Sequence of chain 1.B:
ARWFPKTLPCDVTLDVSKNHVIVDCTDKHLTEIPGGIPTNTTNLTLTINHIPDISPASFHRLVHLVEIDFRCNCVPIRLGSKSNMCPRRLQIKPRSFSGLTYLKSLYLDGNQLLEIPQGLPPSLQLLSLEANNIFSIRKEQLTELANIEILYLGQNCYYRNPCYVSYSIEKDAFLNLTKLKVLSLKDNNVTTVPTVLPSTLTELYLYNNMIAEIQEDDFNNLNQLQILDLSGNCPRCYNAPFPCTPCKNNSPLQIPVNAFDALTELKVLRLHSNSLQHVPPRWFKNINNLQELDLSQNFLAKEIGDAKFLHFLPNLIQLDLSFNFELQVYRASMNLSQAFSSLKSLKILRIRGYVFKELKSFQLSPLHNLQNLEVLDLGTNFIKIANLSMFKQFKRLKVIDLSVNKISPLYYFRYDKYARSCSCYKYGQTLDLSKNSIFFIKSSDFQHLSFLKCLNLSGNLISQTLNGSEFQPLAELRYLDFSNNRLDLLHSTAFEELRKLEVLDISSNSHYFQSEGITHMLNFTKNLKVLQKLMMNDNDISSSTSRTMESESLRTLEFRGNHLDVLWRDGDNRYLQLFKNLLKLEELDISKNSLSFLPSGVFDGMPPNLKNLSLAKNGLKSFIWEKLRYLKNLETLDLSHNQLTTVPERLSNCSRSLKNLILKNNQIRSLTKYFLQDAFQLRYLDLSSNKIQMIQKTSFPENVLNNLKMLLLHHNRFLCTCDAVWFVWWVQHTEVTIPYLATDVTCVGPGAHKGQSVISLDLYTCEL

This protein binds this small molecule.
Small molecule (SMILES): CC(=O)N[C@@H]1[C@@H](O)[C@H](O)[C@@H](CO)O[C@H]1O

Binding-site contacts:
Ligand atom N2 contacts residue ASN512 of chain 1.B at 2.9 Å (h-bond).
Ligand atom O6 contacts residue GLU515 of chain 1.B at 4.1 Å.
Ligand atom C1 contacts residue SER514 of chain 1.B at 3.4 Å.
Ligand atom C8 contacts residue ASN512 of chain 1.B at 4.4 Å.
Ligand atom C5 contacts residue ASN512 of chain 1.B at 3.6 Å.
Ligand atom C7 contacts residue ASN512 of chain 1.B at 3.3 Å.
Ligand atom O5 contacts residue SER514 of chain 1.B at 3.6 Å (h-bond).
Ligand atom C3 contacts residue ASN512 of chain 1.B at 3.8 Å.
Ligand atom O6 contacts residue SER514 of chain 1.B at 4.1 Å.
Ligand atom C2 contacts residue ASN512 of chain 1.B at 2.5 Å.
Ligand atom O5 contacts residue ASN512 of chain 1.B at 2.3 Å (h-bond).
Ligand atom C5 contacts residue SER514 of chain 1.B at 3.7 Å.
Ligand atom O7 contacts residue ASN512 of chain 1.B at 3.2 Å (h-bond).
Ligand atom O6 contacts residue ASN512 of chain 1.B at 4.1 Å.
Ligand atom C4 contacts residue ASN512 of chain 1.B at 4.2 Å.
Ligand atom O6 contacts residue GLN509 of chain 1.B at 4.5 Å.
Ligand atom C1 contacts residue ASN512 of chain 1.B at 1.4 Å.